This small molecule binds to this protein.
Small molecule (SMILES): CSC[C@H]1O[C@@H](n2cnc3c(N)ncnc32)[C@H](O)[C@@H]1O

Binding-site contacts:
Ligand atom C4 contacts residue ILE108 of chain 1.C at 3.5 Å (hydrophobic).
Ligand atom N3 contacts residue ILE108 of chain 1.C at 3.2 Å (h-bond).
Ligand atom N7 contacts residue ALA164 of chain 1.C at 3.2 Å (h-bond).
Ligand atom C2' contacts residue GLU107 of chain 1.C at 3.4 Å.
Ligand atom O2' contacts residue ILE108 of chain 1.C at 3.6 Å.
Ligand atom N6 contacts residue PRO163 of chain 1.C at 3.1 Å (h-bond).
Ligand atom C5' contacts residue GLN53 of chain 1.C at 3.7 Å.
Ligand atom C2 contacts residue CYS106 of chain 1.C at 3.4 Å (hydrophobic).
Ligand atom O3' contacts residue GLU107 of chain 1.C at 2.3 Å (salt-bridge).
Ligand atom C5' contacts residue ASP156 of chain 1.C at 3.3 Å.
Ligand atom C1' contacts residue GLU107 of chain 1.C at 3.4 Å.
Ligand atom S5' contacts residue ASP87 of chain 1.C at 3.5 Å (salt-bridge).
Ligand atom C2' contacts residue GLN32 of chain 1.C at 3.5 Å.
Ligand atom S5' contacts residue GLY85 of chain 1.C at 3.7 Å.
Ligand atom CS contacts residue ASP87 of chain 1.C at 3.2 Å.
Ligand atom C2 contacts residue ILE108 of chain 1.C at 3.3 Å (hydrophobic).
Ligand atom C5' contacts residue 4ZY1 of chain 1.K at 3.7 Å.
Ligand atom C3' contacts residue LEU48 of chain 1.C at 3.6 Å (hydrophobic).
Ligand atom N6 contacts residue ASP138 of chain 1.C at 3.0 Å (salt-bridge).
Ligand atom N6 contacts residue LEU167 of chain 1.C at 3.7 Å.
Ligand atom O4' contacts residue SER158 of chain 1.C at 3.6 Å (h-bond).
Ligand atom CS contacts residue GLN53 of chain 1.C at 3.7 Å.
Ligand atom C5 contacts residue ILE108 of chain 1.C at 3.6 Å (hydrophobic).
Ligand atom C4' contacts residue GLY85 of chain 1.C at 3.7 Å.
Ligand atom S5' contacts residue ASP156 of chain 1.C at 3.6 Å.
Ligand atom O2' contacts residue GLN32 of chain 1.C at 2.6 Å (h-bond).
Ligand atom N6 contacts residue THR166 of chain 1.C at 3.5 Å (h-bond).
Ligand atom C8 contacts residue SER158 of chain 1.C at 3.2 Å.
Ligand atom O3' contacts residue VAL112 of chain 1.C at 3.4 Å.
Ligand atom N7 contacts residue PRO163 of chain 1.C at 3.2 Å.
Ligand atom S5' contacts residue 4ZY1 of chain 1.K at 3.5 Å (h-bond).
Ligand atom C3' contacts residue GLU107 of chain 1.C at 3.3 Å.
Ligand atom O2' contacts residue GLU107 of chain 1.C at 2.6 Å (salt-bridge).
Ligand atom N1 contacts residue ALA139 of chain 1.C at 3.1 Å (h-bond).
Ligand atom C5' contacts residue SER158 of chain 1.C at 3.5 Å.
Ligand atom O4' contacts residue GLY84 of chain 1.C at 3.5 Å.
Ligand atom C4' contacts residue GLU107 of chain 1.C at 3.4 Å.
Ligand atom C5' contacts residue SER157 of chain 1.C at 3.7 Å.
Ligand atom N9 contacts residue ILE108 of chain 1.C at 3.7 Å.
Ligand atom N3 contacts residue GLY84 of chain 1.C at 3.4 Å.

Sequence of chain 1.C:
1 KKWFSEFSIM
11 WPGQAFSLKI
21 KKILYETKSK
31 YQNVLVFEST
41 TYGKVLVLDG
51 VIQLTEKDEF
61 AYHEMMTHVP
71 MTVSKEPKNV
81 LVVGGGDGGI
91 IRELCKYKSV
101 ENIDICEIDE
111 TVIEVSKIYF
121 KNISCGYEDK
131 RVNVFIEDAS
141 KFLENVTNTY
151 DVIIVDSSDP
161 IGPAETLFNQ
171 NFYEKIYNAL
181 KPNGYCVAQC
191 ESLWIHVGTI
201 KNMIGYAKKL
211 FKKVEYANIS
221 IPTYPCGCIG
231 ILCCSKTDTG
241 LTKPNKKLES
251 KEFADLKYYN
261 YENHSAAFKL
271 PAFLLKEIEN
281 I